A small-molecule ligand and the protein it binds are described below.
Small molecule (SMILES): O=C(O)[C@@H]1CCCN1

Binding-site contacts:
Ligand atom CB contacts residue PHE24 of chain 1.C at 3.7 Å (hydrophobic).
Ligand atom C contacts residue ASN31 of chain 1.C at 3.7 Å.
Ligand atom CG contacts residue ARG23 of chain 1.C at 3.5 Å.
Ligand atom CB contacts residue ARG23 of chain 1.C at 4.2 Å.
Ligand atom CA contacts residue ALA25 of chain 1.C at 4.0 Å (hydrophobic).
Ligand atom CA contacts residue ARG23 of chain 1.C at 4.4 Å.
Ligand atom CB contacts residue ALA25 of chain 1.C at 4.0 Å (hydrophobic).
Ligand atom C contacts residue ALA25 of chain 1.C at 3.8 Å (hydrophobic).
Ligand atom CA contacts residue PHE24 of chain 1.C at 4.3 Å (hydrophobic).
Ligand atom CG contacts residue PHE24 of chain 1.C at 4.2 Å (hydrophobic).
Ligand atom OXT contacts residue ASN31 of chain 1.C at 2.5 Å (h-bond).
Ligand atom OXT contacts residue ALA25 of chain 1.C at 4.0 Å.
Ligand atom O contacts residue ALA25 of chain 1.C at 4.0 Å.
Ligand atom CD contacts residue ARG23 of chain 1.C at 4.1 Å.
Ligand atom CA contacts residue ASN31 of chain 1.C at 4.5 Å.
Ligand atom N contacts residue ARG23 of chain 1.C at 4.3 Å.

Sequence of chain 1.C:
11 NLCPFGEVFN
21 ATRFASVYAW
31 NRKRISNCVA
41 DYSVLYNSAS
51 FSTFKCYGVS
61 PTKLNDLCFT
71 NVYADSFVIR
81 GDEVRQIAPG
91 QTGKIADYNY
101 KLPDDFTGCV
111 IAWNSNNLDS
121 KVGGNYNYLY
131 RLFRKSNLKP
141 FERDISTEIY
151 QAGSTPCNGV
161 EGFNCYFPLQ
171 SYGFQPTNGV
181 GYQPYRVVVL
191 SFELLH